Sequence of chain 19.A:
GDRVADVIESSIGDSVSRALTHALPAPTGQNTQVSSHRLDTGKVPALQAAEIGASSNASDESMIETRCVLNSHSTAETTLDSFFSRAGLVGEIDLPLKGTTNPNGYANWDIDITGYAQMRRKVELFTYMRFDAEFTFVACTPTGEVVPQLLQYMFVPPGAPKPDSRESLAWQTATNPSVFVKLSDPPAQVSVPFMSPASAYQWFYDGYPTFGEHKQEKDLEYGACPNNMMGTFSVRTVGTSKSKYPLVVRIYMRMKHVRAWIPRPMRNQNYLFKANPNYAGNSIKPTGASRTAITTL

Binding-site contacts:
Ligand atom CAL contacts residue PRO177 of chain 19.A at 3.7 Å (hydrophobic).
Ligand atom CAD contacts residue ASP112 of chain 19.A at 3.7 Å.
Ligand atom CAA contacts residue PRO177 of chain 19.A at 3.3 Å (hydrophobic).
Ligand atom CBA contacts residue ASN228 of chain 19.A at 3.8 Å.
Ligand atom NBB contacts residue TRP203 of chain 19.A at 3.9 Å.
Ligand atom NBC contacts residue TRP203 of chain 19.A at 3.2 Å.
Ligand atom CAX contacts residue TRP203 of chain 19.A at 3.5 Å (hydrophobic).
Ligand atom CAP contacts residue ILE111 of chain 19.A at 3.6 Å (hydrophobic).
Ligand atom OAW contacts residue MET195 of chain 19.A at 3.3 Å.
Ligand atom CAF contacts residue ASP112 of chain 19.A at 3.6 Å.
Ligand atom CAC contacts residue PHE137 of chain 19.A at 3.8 Å (hydrophobic).
Ligand atom CAS contacts residue TRP203 of chain 19.A at 3.5 Å (hydrophobic).
Ligand atom CAA contacts residue TYR153 of chain 19.A at 3.7 Å (hydrophobic).
Ligand atom CAD contacts residue THR114 of chain 19.A at 3.6 Å.
Ligand atom OAW contacts residue ILE111 of chain 19.A at 3.9 Å.
Ligand atom CAH contacts residue PHE155 of chain 19.A at 3.7 Å (hydrophobic).
Ligand atom CAR contacts residue TYR201 of chain 19.A at 3.5 Å (hydrophobic).
Ligand atom CAJ contacts residue PHE155 of chain 19.A at 3.8 Å (hydrophobic).
Ligand atom CAE contacts residue ASN228 of chain 19.A at 3.4 Å.
Ligand atom CAI contacts residue VAL192 of chain 19.A at 3.9 Å (hydrophobic).
Ligand atom CAK contacts residue PHE135 of chain 19.A at 3.6 Å (hydrophobic).
Ligand atom OAB contacts residue ASP112 of chain 19.A at 3.6 Å.
Ligand atom CAA contacts residue VAL179 of chain 19.A at 3.3 Å (hydrophobic).
Ligand atom CAA contacts residue SER178 of chain 19.A at 3.5 Å.
Ligand atom CAG contacts residue ASN228 of chain 19.A at 3.2 Å.
Ligand atom CAE contacts residue GLN202 of chain 19.A at 3.4 Å.
Ligand atom CAG contacts residue GLN202 of chain 19.A at 3.5 Å.
Ligand atom CAP contacts residue PHE135 of chain 19.A at 3.6 Å (hydrophobic).
Ligand atom OAB contacts residue ILE113 of chain 19.A at 3.2 Å (h-bond).
Ligand atom CBA contacts residue TRP203 of chain 19.A at 3.3 Å (hydrophobic).
Ligand atom CAS contacts residue ASN228 of chain 19.A at 3.7 Å.
Ligand atom CAI contacts residue PHE135 of chain 19.A at 3.7 Å (hydrophobic).
Ligand atom OAB contacts residue TRP203 of chain 19.A at 3.8 Å.
Ligand atom CAF contacts residue TRP203 of chain 19.A at 3.8 Å (hydrophobic).
Ligand atom CAC contacts residue PHE233 of chain 19.A at 3.9 Å (hydrophobic).
Ligand atom CAN contacts residue ILE111 of chain 19.A at 3.8 Å (hydrophobic).
Ligand atom CAS contacts residue TYR201 of chain 19.A at 3.7 Å (hydrophobic).
Ligand atom NAT contacts residue PHE155 of chain 19.A at 3.9 Å.
Ligand atom CAG contacts residue TRP203 of chain 19.A at 3.6 Å (hydrophobic).
Ligand atom CAL contacts residue PHE155 of chain 19.A at 3.7 Å (hydrophobic).

Sequence of chain 20.C:
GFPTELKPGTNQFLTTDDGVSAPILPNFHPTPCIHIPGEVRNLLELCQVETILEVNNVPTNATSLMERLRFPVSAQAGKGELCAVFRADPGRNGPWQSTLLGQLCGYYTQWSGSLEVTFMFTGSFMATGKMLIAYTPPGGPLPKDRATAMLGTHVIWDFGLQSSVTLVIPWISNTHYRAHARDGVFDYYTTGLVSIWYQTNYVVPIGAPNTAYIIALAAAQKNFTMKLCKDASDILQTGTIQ

The small molecule below binds the protein below.
Small molecule (SMILES): CCO/N=C/c1ccc(OCCCCCN2CCN(c3ccncc3)C2=O)cc1

Sequence of chain 19.C:
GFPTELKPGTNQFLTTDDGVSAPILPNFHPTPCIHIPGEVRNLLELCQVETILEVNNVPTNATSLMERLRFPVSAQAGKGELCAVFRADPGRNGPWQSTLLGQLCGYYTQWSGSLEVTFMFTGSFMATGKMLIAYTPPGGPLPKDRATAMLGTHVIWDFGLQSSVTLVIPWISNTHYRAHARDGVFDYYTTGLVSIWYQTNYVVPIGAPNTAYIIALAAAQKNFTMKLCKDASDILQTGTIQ